Binding-site contacts:
Ligand atom C11 contacts residue TYR46 of chain 1.A at 3.3 Å (hydrophobic).
Ligand atom C7 contacts residue LEU331 of chain 1.A at 3.9 Å (hydrophobic).
Ligand atom C6 contacts residue LEU331 of chain 1.A at 4.4 Å (hydrophobic).
Ligand atom C11 contacts residue TRP250 of chain 1.A at 4.0 Å (hydrophobic).
Ligand atom C13 contacts residue TRP250 of chain 1.A at 4.2 Å (hydrophobic).
Ligand atom C19 contacts residue ILE77 of chain 1.A at 4.3 Å (hydrophobic).
Ligand atom C16 contacts residue TRP250 of chain 1.A at 4.2 Å (hydrophobic).
Ligand atom C3 contacts residue TYR78 of chain 1.A at 3.8 Å (hydrophobic).
Ligand atom C7 contacts residue TRP334 of chain 1.A at 3.8 Å (hydrophobic).
Ligand atom C3 contacts residue HIS140 of chain 1.A at 3.7 Å.
Ligand atom C19 contacts residue TYR152 of chain 1.A at 3.5 Å (hydrophobic).
Ligand atom O3 contacts residue TYR78 of chain 1.A at 2.5 Å (h-bond).
Ligand atom C15 contacts residue TRP250 of chain 1.A at 4.3 Å (hydrophobic).
Ligand atom C12 contacts residue TYR46 of chain 1.A at 3.7 Å (hydrophobic).
Ligand atom C13 contacts residue TYR152 of chain 1.A at 4.4 Å (hydrophobic).
Ligand atom O17 contacts residue ILE249 of chain 1.A at 4.3 Å.
Ligand atom C8 contacts residue TYR152 of chain 1.A at 3.9 Å (hydrophobic).
Ligand atom C15 contacts residue MET333 of chain 1.A at 4.5 Å (hydrophobic).
Ligand atom C6 contacts residue TRP334 of chain 1.A at 4.1 Å (hydrophobic).
Ligand atom C4 contacts residue HIS140 of chain 1.A at 3.5 Å.
Ligand atom C12 contacts residue TRP250 of chain 1.A at 3.4 Å (hydrophobic).
Ligand atom C1 contacts residue TRP250 of chain 1.A at 3.9 Å (hydrophobic).
Ligand atom C4 contacts residue NAP1 of chain 1.C at 3.9 Å.
Ligand atom C17 contacts residue TRP250 of chain 1.A at 3.8 Å (hydrophobic).
Ligand atom C1 contacts residue TYR46 of chain 1.A at 4.1 Å (hydrophobic).
Ligand atom O3 contacts residue NAP1 of chain 1.C at 3.1 Å.
Ligand atom C14 contacts residue TRP250 of chain 1.A at 3.9 Å (hydrophobic).
Ligand atom C19 contacts residue TYR46 of chain 1.A at 4.2 Å (hydrophobic).
Ligand atom C6 contacts residue TRP109 of chain 1.A at 4.2 Å (hydrophobic).
Ligand atom C2 contacts residue TYR78 of chain 1.A at 3.7 Å (hydrophobic).
Ligand atom C2 contacts residue NAP1 of chain 1.C at 4.1 Å.
Ligand atom C9 contacts residue TRP250 of chain 1.A at 4.0 Å (hydrophobic).
Ligand atom C18 contacts residue TYR152 of chain 1.A at 3.2 Å (hydrophobic).
Ligand atom C3 contacts residue NAP1 of chain 1.C at 3.2 Å.
Ligand atom O3 contacts residue HIS140 of chain 1.A at 2.8 Å (h-bond).
Ligand atom C16 contacts residue MET333 of chain 1.A at 4.5 Å (hydrophobic).
Ligand atom C2 contacts residue TYR46 of chain 1.A at 3.8 Å (hydrophobic).

The small molecule below binds the protein below.
Small molecule (SMILES): C[C@]12CC[C@H](O)C[C@@H]1CC[C@@H]1[C@@H]2CC[C@]2(C)[C@@H](O)CC[C@@H]12

Sequence of chain 1.A:
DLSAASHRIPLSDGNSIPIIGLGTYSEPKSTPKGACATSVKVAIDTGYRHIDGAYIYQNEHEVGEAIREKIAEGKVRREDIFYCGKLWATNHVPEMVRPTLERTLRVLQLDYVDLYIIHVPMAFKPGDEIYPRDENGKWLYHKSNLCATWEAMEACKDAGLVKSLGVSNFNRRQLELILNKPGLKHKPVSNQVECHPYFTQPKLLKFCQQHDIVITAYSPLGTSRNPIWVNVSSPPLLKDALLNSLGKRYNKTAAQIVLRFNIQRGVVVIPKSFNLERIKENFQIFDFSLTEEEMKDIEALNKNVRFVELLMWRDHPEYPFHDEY